This protein binds this small molecule.
Small molecule (SMILES): CC(C)CN(C[C@@H](O)[C@H](Cc1ccccc1)NC(=O)O[C@H]1CO[C@H]2OCC[C@H]21)S(=O)(=O)c1ccc(N)cc1

Sequence of chain 1.A:
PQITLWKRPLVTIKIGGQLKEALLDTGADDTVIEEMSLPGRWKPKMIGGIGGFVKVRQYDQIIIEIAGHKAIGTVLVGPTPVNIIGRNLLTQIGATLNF

Sequence of chain 1.B:
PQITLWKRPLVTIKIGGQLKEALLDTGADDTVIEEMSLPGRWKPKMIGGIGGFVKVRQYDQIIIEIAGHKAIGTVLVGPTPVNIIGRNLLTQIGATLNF

Binding-site contacts:
Ligand atom O10 contacts residue ILE50 of chain 1.B at 3.2 Å.
Ligand atom C36 contacts residue GLY49 of chain 1.B at 3.7 Å.
Ligand atom O10 contacts residue GLY49 of chain 1.A at 3.2 Å.
Ligand atom C6 contacts residue GLY48 of chain 1.A at 3.5 Å.
Ligand atom C29 contacts residue GLY27 of chain 1.B at 3.6 Å.
Ligand atom C17 contacts residue ASP25 of chain 1.A at 3.4 Å.
Ligand atom C31 contacts residue GLY48 of chain 1.B at 3.5 Å.
Ligand atom N1 contacts residue ASP30 of chain 1.A at 2.8 Å (salt-bridge).
Ligand atom C35 contacts residue VAL82 of chain 1.A at 3.6 Å (hydrophobic).
Ligand atom C34 contacts residue VAL82 of chain 1.A at 3.4 Å (hydrophobic).
Ligand atom C36 contacts residue PRO81 of chain 1.A at 3.4 Å (hydrophobic).
Ligand atom O18 contacts residue GLY27 of chain 1.B at 3.5 Å.
Ligand atom N20 contacts residue GLY27 of chain 1.B at 3.2 Å (h-bond).
Ligand atom O18 contacts residue ASP25 of chain 1.B at 2.8 Å (salt-bridge).
Ligand atom C30 contacts residue GLY48 of chain 1.B at 2.9 Å.
Ligand atom C35 contacts residue PRO81 of chain 1.A at 3.6 Å (hydrophobic).
Ligand atom C29 contacts residue ARG8 of chain 1.A at 3.5 Å.
Ligand atom O18 contacts residue ASP25 of chain 1.A at 2.6 Å (salt-bridge).
Ligand atom O26 contacts residue ALA28 of chain 1.B at 3.7 Å.
Ligand atom C3 contacts residue VAL32 of chain 1.A at 3.4 Å (hydrophobic).
Ligand atom C34 contacts residue ARG8 of chain 1.A at 3.5 Å.
Ligand atom C35 contacts residue GLY48 of chain 1.B at 3.7 Å.
Ligand atom C27 contacts residue ASP29 of chain 1.B at 3.6 Å.
Ligand atom C17 contacts residue ASP25 of chain 1.B at 3.4 Å.
Ligand atom C4 contacts residue ILE84 of chain 1.A at 3.3 Å (hydrophobic).
Ligand atom O26 contacts residue ASP30 of chain 1.B at 3.3 Å (salt-bridge).
Ligand atom C33 contacts residue GLY27 of chain 1.B at 3.5 Å.
Ligand atom C16 contacts residue ASP25 of chain 1.A at 3.3 Å.
Ligand atom O28 contacts residue ASP29 of chain 1.B at 3.0 Å (salt-bridge).
Ligand atom C3 contacts residue ALA28 of chain 1.A at 3.5 Å (hydrophobic).
Ligand atom C33 contacts residue VAL82 of chain 1.A at 3.6 Å (hydrophobic).
Ligand atom C32 contacts residue ASP25 of chain 1.A at 3.2 Å.
Ligand atom O9 contacts residue ILE84 of chain 1.A at 3.6 Å.
Ligand atom O9 contacts residue ILE50 of chain 1.B at 3.6 Å.
Ligand atom C4 contacts residue ALA28 of chain 1.A at 3.7 Å (hydrophobic).
Ligand atom O23 contacts residue ALA28 of chain 1.B at 3.6 Å.
Ligand atom C32 contacts residue GLY27 of chain 1.B at 3.7 Å.
Ligand atom C12 contacts residue GLY27 of chain 1.A at 3.5 Å.
Ligand atom O26 contacts residue ASP29 of chain 1.B at 3.1 Å (salt-bridge).
Ligand atom C3 contacts residue ASP30 of chain 1.A at 3.3 Å.